A small-molecule ligand and the protein it binds are described below.
Small molecule (SMILES): CC(=O)N[C@@H]1[C@@H](O)[C@H](O)[C@@H](CO)O[C@H]1O

Binding-site contacts:
Ligand atom C4 contacts residue ASN271 of chain 1.C at 4.2 Å.
Ligand atom C1 contacts residue ILE292 of chain 1.C at 4.2 Å (hydrophobic).
Ligand atom C5 contacts residue ILE292 of chain 1.C at 4.2 Å (hydrophobic).
Ligand atom C8 contacts residue ASN271 of chain 1.C at 4.4 Å.
Ligand atom O7 contacts residue ASN271 of chain 1.C at 3.3 Å (h-bond).
Ligand atom O6 contacts residue ILE292 of chain 1.C at 3.9 Å.
Ligand atom C7 contacts residue ASN271 of chain 1.C at 3.3 Å.
Ligand atom C5 contacts residue ASN271 of chain 1.C at 3.7 Å.
Ligand atom C1 contacts residue ASN271 of chain 1.C at 1.4 Å.
Ligand atom C3 contacts residue ASN271 of chain 1.C at 3.8 Å.
Ligand atom O5 contacts residue ASN271 of chain 1.C at 2.4 Å (h-bond).
Ligand atom C6 contacts residue ILE292 of chain 1.C at 3.9 Å (hydrophobic).
Ligand atom C8 contacts residue VAL410 of chain 1.C at 4.0 Å (hydrophobic).
Ligand atom O5 contacts residue ILE292 of chain 1.C at 3.4 Å.
Ligand atom C2 contacts residue ASN271 of chain 1.C at 2.5 Å.
Ligand atom N2 contacts residue ASN271 of chain 1.C at 2.9 Å (h-bond).

Sequence of chain 1.C:
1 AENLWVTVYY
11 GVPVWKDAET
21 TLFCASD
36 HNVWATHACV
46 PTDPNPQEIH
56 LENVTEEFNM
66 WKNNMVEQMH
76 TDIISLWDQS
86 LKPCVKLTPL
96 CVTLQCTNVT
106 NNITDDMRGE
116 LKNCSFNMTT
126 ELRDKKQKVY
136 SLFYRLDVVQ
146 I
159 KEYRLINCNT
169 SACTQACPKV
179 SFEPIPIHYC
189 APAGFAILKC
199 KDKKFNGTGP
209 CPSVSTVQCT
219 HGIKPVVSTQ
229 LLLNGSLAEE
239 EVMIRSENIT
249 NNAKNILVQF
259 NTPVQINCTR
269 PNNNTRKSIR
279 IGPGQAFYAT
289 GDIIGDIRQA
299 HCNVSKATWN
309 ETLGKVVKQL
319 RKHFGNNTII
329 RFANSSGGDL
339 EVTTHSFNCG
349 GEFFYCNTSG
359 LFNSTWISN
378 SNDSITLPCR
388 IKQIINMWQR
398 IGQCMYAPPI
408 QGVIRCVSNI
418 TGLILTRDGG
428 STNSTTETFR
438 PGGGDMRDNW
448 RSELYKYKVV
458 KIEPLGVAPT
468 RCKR